Sequence of chain 2.C:
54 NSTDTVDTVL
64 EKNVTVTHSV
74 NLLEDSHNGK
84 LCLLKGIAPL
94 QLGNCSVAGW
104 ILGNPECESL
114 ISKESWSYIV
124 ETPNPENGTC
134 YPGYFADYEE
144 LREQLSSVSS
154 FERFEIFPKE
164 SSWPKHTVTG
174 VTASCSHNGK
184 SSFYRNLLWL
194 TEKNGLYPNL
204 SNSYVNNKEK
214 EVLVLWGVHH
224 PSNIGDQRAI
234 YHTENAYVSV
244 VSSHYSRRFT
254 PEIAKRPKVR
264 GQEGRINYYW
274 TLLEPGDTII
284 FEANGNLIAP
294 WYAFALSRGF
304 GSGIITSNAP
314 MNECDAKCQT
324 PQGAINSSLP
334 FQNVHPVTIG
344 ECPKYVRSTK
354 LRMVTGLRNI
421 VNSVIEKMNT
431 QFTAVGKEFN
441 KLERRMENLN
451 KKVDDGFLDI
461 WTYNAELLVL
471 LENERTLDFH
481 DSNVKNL

This protein binds this small molecule.
Small molecule (SMILES): CC(=O)N[C@@H]1[C@@H](O)[C@H](O)[C@@H](CO)O[C@H]1O

Binding-site contacts:
Ligand atom C6 contacts residue TYR240 of chain 2.C at 3.6 Å (hydrophobic).
Ligand atom C1 contacts residue ASN202 of chain 2.C at 1.5 Å.
Ligand atom O5 contacts residue ASN287 of chain 2.C at 4.5 Å.
Ligand atom O5 contacts residue ASN202 of chain 2.C at 2.4 Å (h-bond).
Ligand atom O7 contacts residue ASN202 of chain 2.C at 3.8 Å.
Ligand atom N2 contacts residue ASN202 of chain 2.C at 2.9 Å (h-bond).
Ligand atom O5 contacts residue TYR240 of chain 2.C at 3.8 Å.
Ligand atom O6 contacts residue TYR240 of chain 2.C at 3.5 Å (h-bond).
Ligand atom C5 contacts residue TYR240 of chain 2.C at 4.4 Å (hydrophobic).
Ligand atom C1 contacts residue ASN287 of chain 2.C at 4.4 Å.
Ligand atom C4 contacts residue ASN202 of chain 2.C at 4.2 Å.
Ligand atom C3 contacts residue ASN202 of chain 2.C at 3.8 Å.
Ligand atom C5 contacts residue ASN202 of chain 2.C at 3.7 Å.
Ligand atom C5 contacts residue ASN287 of chain 2.C at 4.4 Å.
Ligand atom C8 contacts residue ASN202 of chain 2.C at 4.3 Å.
Ligand atom C7 contacts residue ASN202 of chain 2.C at 3.5 Å.
Ligand atom C2 contacts residue ASN202 of chain 2.C at 2.5 Å.